Binding-site contacts:
Ligand atom C8 contacts residue VAL184 of chain 1.G at 3.8 Å (hydrophobic).
Ligand atom O7 contacts residue ARG313 of chain 1.A at 3.7 Å.
Ligand atom C5 contacts residue ASN202 of chain 1.G at 3.7 Å.
Ligand atom C8 contacts residue ARG313 of chain 1.A at 4.3 Å.
Ligand atom C7 contacts residue ASN202 of chain 1.G at 3.3 Å.
Ligand atom C8 contacts residue ASN202 of chain 1.G at 3.9 Å.
Ligand atom C8 contacts residue ILE199 of chain 1.G at 4.0 Å (hydrophobic).
Ligand atom O5 contacts residue ASN202 of chain 1.G at 2.4 Å (h-bond).
Ligand atom C4 contacts residue ASN202 of chain 1.G at 4.3 Å.
Ligand atom O7 contacts residue ASN202 of chain 1.G at 3.6 Å (h-bond).
Ligand atom N2 contacts residue THR203 of chain 1.G at 4.0 Å.
Ligand atom C3 contacts residue ASN202 of chain 1.G at 3.8 Å.
Ligand atom N2 contacts residue ASN202 of chain 1.G at 2.9 Å (h-bond).
Ligand atom C1 contacts residue THR203 of chain 1.G at 4.4 Å.
Ligand atom C6 contacts residue VAL184 of chain 1.G at 4.3 Å (hydrophobic).
Ligand atom C7 contacts residue ARG313 of chain 1.A at 4.2 Å.
Ligand atom O6 contacts residue ARG197 of chain 1.G at 4.0 Å.
Ligand atom O5 contacts residue ARG197 of chain 1.G at 3.1 Å (salt-bridge).
Ligand atom C1 contacts residue ASN202 of chain 1.G at 1.5 Å.
Ligand atom C2 contacts residue ASN202 of chain 1.G at 2.5 Å.
Ligand atom C5 contacts residue ARG197 of chain 1.G at 4.0 Å.
Ligand atom C1 contacts residue ARG197 of chain 1.G at 4.1 Å.
Ligand atom C6 contacts residue ARG197 of chain 1.G at 3.8 Å.
Ligand atom C8 contacts residue THR203 of chain 1.G at 4.5 Å.

Sequence of chain 1.A:
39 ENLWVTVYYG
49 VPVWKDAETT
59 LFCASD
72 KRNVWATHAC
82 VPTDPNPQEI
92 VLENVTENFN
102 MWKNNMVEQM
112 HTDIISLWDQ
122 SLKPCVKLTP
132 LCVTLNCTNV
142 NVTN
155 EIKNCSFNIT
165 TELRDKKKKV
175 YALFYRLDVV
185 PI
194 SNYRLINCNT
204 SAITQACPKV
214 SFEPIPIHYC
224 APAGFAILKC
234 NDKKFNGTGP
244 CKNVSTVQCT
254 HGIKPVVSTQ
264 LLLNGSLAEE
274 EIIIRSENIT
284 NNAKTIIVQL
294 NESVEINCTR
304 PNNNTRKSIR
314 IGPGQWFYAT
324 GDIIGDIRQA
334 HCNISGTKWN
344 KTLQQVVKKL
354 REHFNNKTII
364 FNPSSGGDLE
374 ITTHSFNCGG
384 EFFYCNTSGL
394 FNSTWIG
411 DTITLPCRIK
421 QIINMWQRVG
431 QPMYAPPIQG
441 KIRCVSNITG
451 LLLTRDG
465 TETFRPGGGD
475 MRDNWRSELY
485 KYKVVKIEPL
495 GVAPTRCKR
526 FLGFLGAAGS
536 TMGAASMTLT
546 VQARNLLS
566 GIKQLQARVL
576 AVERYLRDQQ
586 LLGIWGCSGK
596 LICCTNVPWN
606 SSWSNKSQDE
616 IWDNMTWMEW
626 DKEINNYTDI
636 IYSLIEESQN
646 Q

Sequence of chain 1.G:
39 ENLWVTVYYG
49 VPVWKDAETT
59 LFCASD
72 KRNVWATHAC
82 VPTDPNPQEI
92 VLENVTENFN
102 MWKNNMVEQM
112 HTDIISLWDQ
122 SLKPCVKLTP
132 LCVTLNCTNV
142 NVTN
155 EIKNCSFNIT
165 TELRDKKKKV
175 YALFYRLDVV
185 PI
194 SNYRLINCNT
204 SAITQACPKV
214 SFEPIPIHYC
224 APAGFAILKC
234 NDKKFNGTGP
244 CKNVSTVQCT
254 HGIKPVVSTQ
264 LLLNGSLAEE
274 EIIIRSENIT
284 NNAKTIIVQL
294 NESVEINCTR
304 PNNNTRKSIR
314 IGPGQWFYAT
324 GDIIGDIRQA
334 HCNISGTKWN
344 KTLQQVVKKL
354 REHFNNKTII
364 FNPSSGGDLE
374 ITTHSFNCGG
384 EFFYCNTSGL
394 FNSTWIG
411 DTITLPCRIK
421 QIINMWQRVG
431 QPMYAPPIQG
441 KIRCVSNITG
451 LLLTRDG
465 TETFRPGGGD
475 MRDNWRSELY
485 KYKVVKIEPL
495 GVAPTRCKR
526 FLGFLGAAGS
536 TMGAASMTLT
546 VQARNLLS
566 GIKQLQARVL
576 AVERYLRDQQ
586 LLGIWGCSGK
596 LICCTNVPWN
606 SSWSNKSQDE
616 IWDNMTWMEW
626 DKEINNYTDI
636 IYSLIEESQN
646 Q

This protein binds this small molecule.
Small molecule (SMILES): CC(=O)N[C@H]1[C@H](O[C@H]2[C@H](O)[C@@H](NC(C)=O)CO[C@@H]2CO)O[C@H](CO)[C@@H](O)[C@@H]1O